Sequence of chain 1.E:
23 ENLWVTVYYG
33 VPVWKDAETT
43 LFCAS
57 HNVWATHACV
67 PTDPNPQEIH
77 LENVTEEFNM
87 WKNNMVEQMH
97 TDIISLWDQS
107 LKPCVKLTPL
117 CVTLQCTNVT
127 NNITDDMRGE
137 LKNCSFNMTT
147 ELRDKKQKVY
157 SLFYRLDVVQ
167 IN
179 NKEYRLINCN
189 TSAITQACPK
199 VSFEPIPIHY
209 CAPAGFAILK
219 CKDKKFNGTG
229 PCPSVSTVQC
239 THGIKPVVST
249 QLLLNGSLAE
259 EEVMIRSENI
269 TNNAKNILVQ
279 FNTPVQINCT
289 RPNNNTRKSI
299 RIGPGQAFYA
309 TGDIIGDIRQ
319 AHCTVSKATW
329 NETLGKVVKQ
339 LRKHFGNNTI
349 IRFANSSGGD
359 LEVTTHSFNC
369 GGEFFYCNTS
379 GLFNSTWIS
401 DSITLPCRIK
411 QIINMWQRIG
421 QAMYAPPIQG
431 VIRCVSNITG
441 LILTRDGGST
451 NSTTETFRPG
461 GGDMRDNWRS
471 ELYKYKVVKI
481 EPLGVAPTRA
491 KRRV

This small molecule binds to this protein.
Small molecule (SMILES): CC(=O)N[C@H]1[C@H](O[C@H]2[C@H](O)[C@@H](NC(C)=O)CO[C@@H]2CO)O[C@H](CO)[C@@H](O[C@@H]2O[C@H](CO[C@H]3O[C@H](CO)[C@@H](O)[C@H](O)[C@@H]3O)[C@@H](O)[C@H](O[C@H]3O[C@H](CO)[C@@H](O)[C@H](O)[C@@H]3O[C@H]3O[C@H](CO)[C@@H](O)[C@H](O)[C@@H]3O)[C@@H]2O)[C@@H]1O

Binding-site contacts:
Ligand atom C5 contacts residue VAL435 of chain 1.E at 3.8 Å (hydrophobic).
Ligand atom C5 contacts residue GLU202 of chain 1.E at 4.4 Å.
Ligand atom O7 contacts residue VAL435 of chain 1.E at 3.7 Å.
Ligand atom O6 contacts residue ARG433 of chain 1.E at 4.2 Å.
Ligand atom C1 contacts residue VAL435 of chain 1.E at 4.4 Å (hydrophobic).
Ligand atom C2 contacts residue ASN253 of chain 1.E at 2.5 Å.
Ligand atom O5 contacts residue ASN253 of chain 1.E at 2.4 Å (h-bond).
Ligand atom N2 contacts residue ASN253 of chain 1.E at 2.9 Å (h-bond).
Ligand atom C8 contacts residue CYS368 of chain 1.E at 3.7 Å (hydrophobic).
Ligand atom C6 contacts residue SER200 of chain 1.E at 3.6 Å.
Ligand atom O6 contacts residue SER200 of chain 1.E at 3.6 Å.
Ligand atom O7 contacts residue CYS368 of chain 1.E at 4.2 Å.
Ligand atom C7 contacts residue CYS368 of chain 1.E at 4.0 Å (hydrophobic).
Ligand atom C3 contacts residue CYS434 of chain 1.E at 3.9 Å (hydrophobic).
Ligand atom O6 contacts residue GLU202 of chain 1.E at 4.5 Å.
Ligand atom C8 contacts residue LEU252 of chain 1.E at 4.4 Å (hydrophobic).
Ligand atom O4 contacts residue VAL435 of chain 1.E at 3.6 Å.
Ligand atom C3 contacts residue VAL435 of chain 1.E at 3.8 Å (hydrophobic).
Ligand atom O6 contacts residue GLY369 of chain 1.E at 3.5 Å.
Ligand atom C7 contacts residue VAL435 of chain 1.E at 4.5 Å (hydrophobic).
Ligand atom C2 contacts residue SER436 of chain 1.E at 4.5 Å.
Ligand atom C4 contacts residue ASN253 of chain 1.E at 4.3 Å.
Ligand atom O3 contacts residue CYS434 of chain 1.E at 3.6 Å (h-bond).
Ligand atom C8 contacts residue PHE366 of chain 1.E at 4.4 Å (hydrophobic).
Ligand atom C1 contacts residue ASN253 of chain 1.E at 1.4 Å.
Ligand atom C7 contacts residue ASN367 of chain 1.E at 3.8 Å.
Ligand atom N2 contacts residue CYS434 of chain 1.E at 4.4 Å.
Ligand atom N2 contacts residue SER436 of chain 1.E at 4.1 Å.
Ligand atom N2 contacts residue CYS368 of chain 1.E at 4.3 Å.
Ligand atom O7 contacts residue ASN367 of chain 1.E at 3.2 Å (h-bond).
Ligand atom C4 contacts residue VAL435 of chain 1.E at 4.0 Å (hydrophobic).
Ligand atom C6 contacts residue GLY369 of chain 1.E at 3.9 Å.
Ligand atom C7 contacts residue ASN253 of chain 1.E at 4.0 Å.
Ligand atom C5 contacts residue ASN253 of chain 1.E at 3.7 Å.
Ligand atom C3 contacts residue ASN253 of chain 1.E at 3.8 Å.
Ligand atom C8 contacts residue ASN367 of chain 1.E at 3.7 Å.
Ligand atom C1 contacts residue SER436 of chain 1.E at 4.0 Å.
Ligand atom O3 contacts residue CYS368 of chain 1.E at 4.2 Å.